This small molecule binds to this protein.
Small molecule (SMILES): CC(=O)N[C@@H]1[C@@H](O)[C@H](O)[C@@H](CO)O[C@H]1O

Binding-site contacts:
Ligand atom C5 contacts residue GLU35 of chain 1.C at 3.9 Å.
Ligand atom C6 contacts residue ASN36 of chain 1.C at 4.0 Å.
Ligand atom C7 contacts residue PRO8 of chain 1.C at 4.0 Å (hydrophobic).
Ligand atom C3 contacts residue ASN36 of chain 1.C at 3.9 Å.
Ligand atom O7 contacts residue TYR23 of chain 1.C at 3.3 Å (h-bond).
Ligand atom O5 contacts residue ASN36 of chain 1.C at 2.3 Å (h-bond).
Ligand atom C5 contacts residue ASN36 of chain 1.C at 3.5 Å.
Ligand atom C8 contacts residue SER6 of chain 1.C at 4.0 Å.
Ligand atom C7 contacts residue TYR23 of chain 1.C at 3.4 Å (hydrophobic).
Ligand atom C4 contacts residue ASN36 of chain 1.C at 4.2 Å.
Ligand atom O6 contacts residue ASN36 of chain 1.C at 4.2 Å.
Ligand atom C6 contacts residue GLU35 of chain 1.C at 3.3 Å.
Ligand atom N2 contacts residue ASN36 of chain 1.C at 3.1 Å (h-bond).
Ligand atom C2 contacts residue ASN36 of chain 1.C at 2.7 Å.
Ligand atom C8 contacts residue PRO8 of chain 1.C at 3.6 Å (hydrophobic).
Ligand atom C4 contacts residue GLU35 of chain 1.C at 3.7 Å.
Ligand atom C2 contacts residue GLU35 of chain 1.C at 4.2 Å.
Ligand atom C8 contacts residue TYR23 of chain 1.C at 4.3 Å (hydrophobic).
Ligand atom C2 contacts residue TYR23 of chain 1.C at 3.5 Å (hydrophobic).
Ligand atom N2 contacts residue TYR23 of chain 1.C at 3.5 Å (h-bond).
Ligand atom C1 contacts residue TYR23 of chain 1.C at 4.1 Å (hydrophobic).
Ligand atom O5 contacts residue GLU35 of chain 1.C at 4.3 Å.
Ligand atom O6 contacts residue GLU35 of chain 1.C at 4.4 Å.
Ligand atom C7 contacts residue ASN36 of chain 1.C at 4.3 Å.
Ligand atom O7 contacts residue PRO8 of chain 1.C at 4.5 Å.
Ligand atom C1 contacts residue ASN36 of chain 1.C at 1.4 Å.
Ligand atom C1 contacts residue GLU35 of chain 1.C at 3.9 Å.

Sequence of chain 1.C:
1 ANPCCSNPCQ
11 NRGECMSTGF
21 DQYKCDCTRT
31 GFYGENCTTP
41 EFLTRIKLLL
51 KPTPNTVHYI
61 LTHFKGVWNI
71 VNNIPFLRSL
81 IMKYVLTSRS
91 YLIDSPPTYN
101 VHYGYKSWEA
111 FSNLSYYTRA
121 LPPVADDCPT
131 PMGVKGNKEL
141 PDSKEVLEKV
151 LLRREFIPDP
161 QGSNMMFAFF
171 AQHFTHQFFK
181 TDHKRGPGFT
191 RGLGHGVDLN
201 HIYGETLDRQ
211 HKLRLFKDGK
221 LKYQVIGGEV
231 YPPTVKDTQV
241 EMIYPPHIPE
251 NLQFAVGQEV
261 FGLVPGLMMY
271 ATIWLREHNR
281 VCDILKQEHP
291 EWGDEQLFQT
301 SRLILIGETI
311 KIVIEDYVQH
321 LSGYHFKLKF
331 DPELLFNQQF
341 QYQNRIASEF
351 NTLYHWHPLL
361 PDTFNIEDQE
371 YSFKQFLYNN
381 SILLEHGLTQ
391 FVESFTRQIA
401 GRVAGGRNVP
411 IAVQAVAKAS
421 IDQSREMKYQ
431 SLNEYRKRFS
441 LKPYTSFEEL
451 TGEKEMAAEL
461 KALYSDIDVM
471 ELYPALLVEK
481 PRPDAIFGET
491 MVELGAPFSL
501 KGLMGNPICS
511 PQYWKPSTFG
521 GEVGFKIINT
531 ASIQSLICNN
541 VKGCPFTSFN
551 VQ